Binding-site contacts:
Ligand atom C3 contacts residue TRP831 of chain 1.B at 4.0 Å (hydrophobic).
Ligand atom C3 contacts residue HIS834 of chain 1.B at 3.8 Å.
Ligand atom C2 contacts residue HIS834 of chain 1.B at 4.0 Å.
Ligand atom C11 contacts residue LEU812 of chain 1.B at 4.3 Å (hydrophobic).
Ligand atom C20 contacts residue ILE841 of chain 1.B at 4.3 Å (hydrophobic).
Ligand atom C27 contacts residue ILE842 of chain 1.B at 4.4 Å (hydrophobic).
Ligand atom C23 contacts residue ILE841 of chain 1.B at 4.2 Å (hydrophobic).
Ligand atom C16 contacts residue ILE842 of chain 1.B at 4.0 Å (hydrophobic).
Ligand atom C4 contacts residue TRP831 of chain 1.B at 4.4 Å (hydrophobic).
Ligand atom C15 contacts residue GLY838 of chain 1.B at 4.4 Å.
Ligand atom C24 contacts residue ILE842 of chain 1.B at 4.2 Å (hydrophobic).
Ligand atom C6 contacts residue LEU835 of chain 1.B at 4.1 Å (hydrophobic).
Ligand atom C1 contacts residue LEU812 of chain 1.B at 4.0 Å (hydrophobic).
Ligand atom C15 contacts residue ILE842 of chain 1.B at 4.3 Å (hydrophobic).
Ligand atom O1 contacts residue TRP831 of chain 1.B at 3.5 Å.
Ligand atom C7 contacts residue LEU835 of chain 1.B at 4.3 Å (hydrophobic).
Ligand atom C14 contacts residue GLY838 of chain 1.B at 4.1 Å.
Ligand atom C1 contacts residue HIS834 of chain 1.B at 3.9 Å.
Ligand atom C22 contacts residue ILE841 of chain 1.B at 3.3 Å (hydrophobic).
Ligand atom C16 contacts residue GLY838 of chain 1.B at 4.1 Å.

Sequence of chain 1.B:
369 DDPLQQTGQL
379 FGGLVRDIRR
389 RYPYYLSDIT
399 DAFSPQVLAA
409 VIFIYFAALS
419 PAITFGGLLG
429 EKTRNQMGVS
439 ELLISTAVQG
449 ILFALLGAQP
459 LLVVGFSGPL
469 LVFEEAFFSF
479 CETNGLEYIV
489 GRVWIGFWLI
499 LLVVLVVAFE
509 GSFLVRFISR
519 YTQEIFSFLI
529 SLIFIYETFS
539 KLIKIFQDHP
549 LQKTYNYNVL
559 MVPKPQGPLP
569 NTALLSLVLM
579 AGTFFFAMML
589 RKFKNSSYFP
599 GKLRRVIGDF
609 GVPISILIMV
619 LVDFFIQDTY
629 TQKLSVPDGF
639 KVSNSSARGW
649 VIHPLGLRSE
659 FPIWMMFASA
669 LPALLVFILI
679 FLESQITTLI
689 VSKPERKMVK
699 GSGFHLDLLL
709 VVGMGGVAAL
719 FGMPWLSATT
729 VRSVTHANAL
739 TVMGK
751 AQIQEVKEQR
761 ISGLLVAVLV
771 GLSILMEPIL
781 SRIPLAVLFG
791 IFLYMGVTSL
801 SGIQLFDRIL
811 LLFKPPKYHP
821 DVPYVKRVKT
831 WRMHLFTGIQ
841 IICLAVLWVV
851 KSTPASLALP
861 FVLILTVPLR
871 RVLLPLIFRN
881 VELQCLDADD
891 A

The protein below binds the small molecule below.
Small molecule (SMILES): CC(C)CCC[C@@H](C)[C@H]1CC[C@H]2[C@@H]3CC=C4C[C@@H](O)CC[C@]4(C)[C@H]3CC[C@]12C